The small molecule below binds the protein below.
Small molecule (SMILES): CC(=O)N[C@H]1[C@H](O[C@H]2[C@H](O)[C@@H](NC(C)=O)CO[C@@H]2CO[C@H]2O[C@@H](C)[C@@H](O)[C@@H](O)[C@@H]2O)O[C@H](CO)[C@@H](O)[C@@H]1O

Sequence of chain 7.A:
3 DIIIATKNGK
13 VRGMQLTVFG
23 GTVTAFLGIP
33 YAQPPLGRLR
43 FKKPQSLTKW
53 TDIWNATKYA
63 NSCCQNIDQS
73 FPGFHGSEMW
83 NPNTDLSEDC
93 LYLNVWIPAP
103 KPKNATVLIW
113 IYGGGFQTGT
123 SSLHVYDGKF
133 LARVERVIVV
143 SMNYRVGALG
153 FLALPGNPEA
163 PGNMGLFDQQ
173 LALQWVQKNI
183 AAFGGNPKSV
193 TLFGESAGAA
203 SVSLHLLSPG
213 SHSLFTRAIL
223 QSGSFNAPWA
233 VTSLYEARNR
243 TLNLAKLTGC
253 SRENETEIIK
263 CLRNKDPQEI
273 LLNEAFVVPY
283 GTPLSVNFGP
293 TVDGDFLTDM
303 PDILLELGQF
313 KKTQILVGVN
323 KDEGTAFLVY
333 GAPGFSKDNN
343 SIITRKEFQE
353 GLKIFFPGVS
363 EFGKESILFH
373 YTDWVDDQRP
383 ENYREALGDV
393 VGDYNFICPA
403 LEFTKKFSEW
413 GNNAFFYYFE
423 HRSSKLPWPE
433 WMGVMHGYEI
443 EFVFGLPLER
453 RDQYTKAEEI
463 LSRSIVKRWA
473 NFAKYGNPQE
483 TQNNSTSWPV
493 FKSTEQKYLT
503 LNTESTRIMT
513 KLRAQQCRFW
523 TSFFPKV

Binding-site contacts:
Ligand atom O7 contacts residue SER343 of chain 7.A at 4.3 Å.
Ligand atom O5 contacts residue SER338 of chain 7.A at 3.4 Å.
Ligand atom C1 contacts residue GLY336 of chain 7.A at 4.4 Å.
Ligand atom O4 contacts residue GLY336 of chain 7.A at 4.0 Å.
Ligand atom C6 contacts residue SER338 of chain 7.A at 4.0 Å.
Ligand atom C5 contacts residue SER338 of chain 7.A at 3.8 Å.
Ligand atom C6 contacts residue PHE337 of chain 7.A at 4.1 Å (hydrophobic).
Ligand atom O5 contacts residue SER338 of chain 7.A at 4.3 Å.
Ligand atom C7 contacts residue GLY336 of chain 7.A at 4.5 Å.
Ligand atom C3 contacts residue GLY336 of chain 7.A at 4.2 Å.
Ligand atom O7 contacts residue GLY336 of chain 7.A at 3.5 Å (h-bond).
Ligand atom O5 contacts residue ASN341 of chain 7.A at 2.2 Å (h-bond).
Ligand atom O7 contacts residue ASN341 of chain 7.A at 4.1 Å.
Ligand atom C5 contacts residue PHE337 of chain 7.A at 4.4 Å (hydrophobic).
Ligand atom C6 contacts residue SER338 of chain 7.A at 3.7 Å.
Ligand atom O7 contacts residue PRO335 of chain 7.A at 4.0 Å.
Ligand atom C5 contacts residue GLY336 of chain 7.A at 4.3 Å.
Ligand atom C6 contacts residue ASN341 of chain 7.A at 4.2 Å.
Ligand atom C1 contacts residue SER338 of chain 7.A at 3.9 Å.
Ligand atom C4 contacts residue ASN341 of chain 7.A at 4.2 Å.
Ligand atom O7 contacts residue ASN342 of chain 7.A at 3.7 Å.
Ligand atom C5 contacts residue ASN341 of chain 7.A at 3.5 Å.
Ligand atom C1 contacts residue ASN341 of chain 7.A at 1.4 Å.
Ligand atom C8 contacts residue ASN341 of chain 7.A at 3.2 Å.
Ligand atom C7 contacts residue ASN341 of chain 7.A at 3.4 Å.
Ligand atom N2 contacts residue ASN341 of chain 7.A at 3.2 Å (h-bond).
Ligand atom C6 contacts residue ASP340 of chain 7.A at 4.0 Å.
Ligand atom C3 contacts residue ASN341 of chain 7.A at 3.8 Å.
Ligand atom O7 contacts residue ILE344 of chain 7.A at 4.2 Å.
Ligand atom C2 contacts residue ASN341 of chain 7.A at 2.6 Å.
Ligand atom C5 contacts residue ASN341 of chain 7.A at 4.4 Å.
Ligand atom N2 contacts residue GLY336 of chain 7.A at 4.5 Å.